Sequence of chain 1.D:
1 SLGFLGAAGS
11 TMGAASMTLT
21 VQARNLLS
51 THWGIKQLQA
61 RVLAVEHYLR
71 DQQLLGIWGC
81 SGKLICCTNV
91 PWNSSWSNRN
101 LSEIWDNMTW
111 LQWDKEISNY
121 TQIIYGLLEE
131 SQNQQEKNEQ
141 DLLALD

The protein below binds the small molecule below.
Small molecule (SMILES): CC(=O)N[C@@H]1[C@@H](O)[C@H](O)[C@@H](CO)O[C@H]1O

Binding-site contacts:
Ligand atom O5 contacts residue ASN93 of chain 1.D at 2.5 Å (h-bond).
Ligand atom C8 contacts residue ASN93 of chain 1.D at 4.4 Å.
Ligand atom C6 contacts residue SER95 of chain 1.D at 4.2 Å.
Ligand atom C1 contacts residue SER95 of chain 1.D at 3.5 Å.
Ligand atom C2 contacts residue ASN93 of chain 1.D at 2.5 Å.
Ligand atom C1 contacts residue ASN93 of chain 1.D at 1.5 Å.
Ligand atom C5 contacts residue ASN93 of chain 1.D at 3.8 Å.
Ligand atom O7 contacts residue ASN93 of chain 1.D at 3.1 Å (h-bond).
Ligand atom O5 contacts residue SER95 of chain 1.D at 3.0 Å (h-bond).
Ligand atom C4 contacts residue ASN93 of chain 1.D at 4.3 Å.
Ligand atom C7 contacts residue ASN93 of chain 1.D at 3.2 Å.
Ligand atom C5 contacts residue SER95 of chain 1.D at 4.1 Å.
Ligand atom C3 contacts residue ASN93 of chain 1.D at 3.9 Å.
Ligand atom N2 contacts residue ASN93 of chain 1.D at 3.0 Å (h-bond).